Sequence of chain 1.E:
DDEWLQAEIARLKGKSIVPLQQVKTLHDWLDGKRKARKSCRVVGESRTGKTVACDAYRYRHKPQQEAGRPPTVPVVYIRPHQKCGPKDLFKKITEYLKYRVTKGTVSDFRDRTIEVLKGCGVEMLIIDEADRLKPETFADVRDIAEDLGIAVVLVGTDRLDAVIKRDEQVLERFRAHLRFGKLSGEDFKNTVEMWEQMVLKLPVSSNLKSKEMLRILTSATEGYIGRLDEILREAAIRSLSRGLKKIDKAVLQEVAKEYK

The small molecule below binds the protein below.
Small molecule (SMILES): Nc1ncnc2c1ncn2[C@@H]1O[C@H](CO[P](=O)(O)O[P](=O)(O)NP(=O)(O)O)[C@@H](O)[C@H]1O

Sequence of chain 1.F:
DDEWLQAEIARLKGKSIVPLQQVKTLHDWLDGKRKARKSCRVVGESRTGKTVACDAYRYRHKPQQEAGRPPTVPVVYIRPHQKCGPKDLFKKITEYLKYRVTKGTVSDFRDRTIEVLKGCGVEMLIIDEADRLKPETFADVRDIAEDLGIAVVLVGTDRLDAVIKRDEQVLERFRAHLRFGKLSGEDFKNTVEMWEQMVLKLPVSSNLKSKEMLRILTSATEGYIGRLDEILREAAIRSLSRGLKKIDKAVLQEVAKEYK

Binding-site contacts:
Ligand atom O1G contacts residue ARG158 of chain 1.F at 3.4 Å (salt-bridge).
Ligand atom O1G contacts residue MG1 of chain 1.S at 2.7 Å.
Ligand atom C2' contacts residue LYS31 of chain 1.E at 3.5 Å.
Ligand atom O4' contacts residue GLY242 of chain 1.E at 3.5 Å.
Ligand atom O3G contacts residue ARG63 of chain 1.E at 3.0 Å (salt-bridge).
Ligand atom O2A contacts residue MG1 of chain 1.S at 3.1 Å.
Ligand atom C2 contacts residue SER32 of chain 1.E at 3.1 Å.
Ligand atom O2B contacts residue THR64 of chain 1.E at 3.6 Å (h-bond).
Ligand atom O2' contacts residue ASP245 of chain 1.E at 2.3 Å (salt-bridge).
Ligand atom N3 contacts residue TRP211 of chain 1.E at 3.3 Å.
Ligand atom N1 contacts residue VAL34 of chain 1.E at 3.0 Å (h-bond).
Ligand atom O1A contacts residue VAL68 of chain 1.E at 3.0 Å (h-bond).
Ligand atom O2G contacts residue LYS66 of chain 1.E at 3.2 Å.
Ligand atom O1A contacts residue THR67 of chain 1.E at 3.0 Å (h-bond).
Ligand atom O3G contacts residue GLN185 of chain 1.F at 3.5 Å.
Ligand atom C3' contacts residue LYS31 of chain 1.E at 2.8 Å.
Ligand atom O2B contacts residue MG1 of chain 1.S at 3.3 Å.
Ligand atom O2G contacts residue MG1 of chain 1.S at 2.1 Å.
Ligand atom O1G contacts residue ARG189 of chain 1.F at 2.6 Å (salt-bridge).
Ligand atom PB contacts residue MG1 of chain 1.S at 2.4 Å.
Ligand atom O3' contacts residue ASP245 of chain 1.E at 2.9 Å (salt-bridge).
Ligand atom O2' contacts residue LYS31 of chain 1.E at 3.0 Å.
Ligand atom O1B contacts residue LYS66 of chain 1.E at 3.4 Å (salt-bridge).
Ligand atom C2 contacts residue TRP211 of chain 1.E at 3.5 Å (hydrophobic).
Ligand atom N3B contacts residue MG1 of chain 1.S at 2.0 Å.
Ligand atom O1A contacts residue LYS66 of chain 1.E at 3.0 Å (salt-bridge).
Ligand atom C2 contacts residue VAL34 of chain 1.E at 3.5 Å (hydrophobic).
Ligand atom O1B contacts residue MG1 of chain 1.S at 1.9 Å.
Ligand atom N3 contacts residue SER32 of chain 1.E at 3.5 Å (h-bond).
Ligand atom O1A contacts residue GLY65 of chain 1.E at 3.1 Å.
Ligand atom O1B contacts residue THR67 of chain 1.E at 2.8 Å (h-bond).
Ligand atom O2B contacts residue ARG63 of chain 1.E at 3.5 Å (salt-bridge).
Ligand atom O3' contacts residue LYS31 of chain 1.E at 2.4 Å (salt-bridge).
Ligand atom O2B contacts residue LYS66 of chain 1.E at 3.1 Å.
Ligand atom O3G contacts residue SER62 of chain 1.E at 2.9 Å (h-bond).
Ligand atom C2' contacts residue ASP245 of chain 1.E at 3.3 Å.
Ligand atom O3A contacts residue GLY65 of chain 1.E at 3.0 Å (h-bond).
Ligand atom N6 contacts residue VAL34 of chain 1.E at 3.3 Å (h-bond).
Ligand atom PG contacts residue MG1 of chain 1.S at 2.3 Å.
Ligand atom O3A contacts residue THR64 of chain 1.E at 3.5 Å (h-bond).